Sequence of chain 1.B:
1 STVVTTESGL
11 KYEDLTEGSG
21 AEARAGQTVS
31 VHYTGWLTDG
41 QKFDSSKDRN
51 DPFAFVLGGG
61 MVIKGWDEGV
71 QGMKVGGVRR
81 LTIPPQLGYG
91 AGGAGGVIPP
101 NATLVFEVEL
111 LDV

This protein binds this small molecule.
Small molecule (SMILES): C=CC[C@@H]1/C=C(\C)C[C@H](C)C[C@H](OC)[C@H]2O[C@@](O)(C(=O)C(=O)N3CCCC[C@H]3C(=O)O[C@H](/C(C)=C/[C@@H]3CC[C@@H](O)[C@H](OC)C3)[C@H](C)[C@@H](O)CC1=O)[C@H](C)C[C@@H]2OC

Binding-site contacts:
Ligand atom O6 contacts residue ASP44 of chain 1.B at 2.7 Å (salt-bridge).
Ligand atom O10 contacts residue MET61 of chain 1.B at 2.7 Å (h-bond).
Ligand atom C14 contacts residue ASP44 of chain 1.B at 3.6 Å.
Ligand atom C27 contacts residue TYR89 of chain 1.B at 3.8 Å (hydrophobic).
Ligand atom C4 contacts residue TRP66 of chain 1.B at 3.7 Å (hydrophobic).
Ligand atom C1 contacts residue TYR89 of chain 1.B at 3.5 Å (hydrophobic).
Ligand atom C36 contacts residue ARG49 of chain 1.B at 3.6 Å.
Ligand atom C36 contacts residue PHE53 of chain 1.B at 3.7 Å (hydrophobic).
Ligand atom C10 contacts residue ASP44 of chain 1.B at 3.3 Å.
Ligand atom C35 contacts residue ILE98 of chain 1.B at 3.8 Å (hydrophobic).
Ligand atom C9 contacts residue ASP44 of chain 1.B at 3.7 Å.
Ligand atom C5 contacts residue TYR33 of chain 1.B at 3.7 Å (hydrophobic).
Ligand atom O4 contacts residue TYR33 of chain 1.B at 3.3 Å.
Ligand atom C8 contacts residue TYR89 of chain 1.B at 3.4 Å (hydrophobic).
Ligand atom O2 contacts residue VAL62 of chain 1.B at 3.2 Å.
Ligand atom C35 contacts residue TYR89 of chain 1.B at 3.6 Å (hydrophobic).
Ligand atom O3 contacts residue PHE106 of chain 1.B at 3.6 Å.
Ligand atom C24 contacts residue MET61 of chain 1.B at 3.9 Å (hydrophobic).
Ligand atom C36 contacts residue TYR33 of chain 1.B at 3.8 Å (hydrophobic).
Ligand atom C3 contacts residue TRP66 of chain 1.B at 3.5 Å (hydrophobic).
Ligand atom C42 contacts residue TYR89 of chain 1.B at 3.4 Å (hydrophobic).
Ligand atom C41 contacts residue PHE53 of chain 1.B at 3.7 Å (hydrophobic).
Ligand atom C6 contacts residue TYR33 of chain 1.B at 3.7 Å (hydrophobic).
Ligand atom O4 contacts residue PHE106 of chain 1.B at 3.8 Å.
Ligand atom C28 contacts residue MET61 of chain 1.B at 3.7 Å (hydrophobic).
Ligand atom O3 contacts residue TYR89 of chain 1.B at 2.6 Å (h-bond).
Ligand atom C2 contacts residue TYR89 of chain 1.B at 3.6 Å (hydrophobic).
Ligand atom C45 contacts residue GLY88 of chain 1.B at 3.3 Å.
Ligand atom N7 contacts residue TYR89 of chain 1.B at 3.8 Å.
Ligand atom C29 contacts residue TYR89 of chain 1.B at 3.9 Å (hydrophobic).
Ligand atom C4 contacts residue PHE53 of chain 1.B at 3.6 Å (hydrophobic).
Ligand atom O5 contacts residue ASP44 of chain 1.B at 3.1 Å (salt-bridge).
Ligand atom O4 contacts residue ASP44 of chain 1.B at 3.2 Å (salt-bridge).
Ligand atom C11 contacts residue TYR89 of chain 1.B at 3.6 Å (hydrophobic).
Ligand atom C5 contacts residue PHE53 of chain 1.B at 3.9 Å (hydrophobic).
Ligand atom C30 contacts residue TYR89 of chain 1.B at 3.9 Å (hydrophobic).
Ligand atom O4 contacts residue PHE43 of chain 1.B at 3.6 Å.
Ligand atom O5 contacts residue TYR33 of chain 1.B at 3.6 Å (h-bond).
Ligand atom O1 contacts residue TYR89 of chain 1.B at 3.7 Å.
Ligand atom O2 contacts residue ILE63 of chain 1.B at 2.8 Å (h-bond).